The small molecule below binds the protein below.
Small molecule (SMILES): CC(=O)N[C@H]1[C@H](O[C@H]2[C@H](O)[C@@H](NC(C)=O)CO[C@@H]2CO)O[C@H](CO)[C@@H](O)[C@@H]1O

Sequence of chain 1.A:
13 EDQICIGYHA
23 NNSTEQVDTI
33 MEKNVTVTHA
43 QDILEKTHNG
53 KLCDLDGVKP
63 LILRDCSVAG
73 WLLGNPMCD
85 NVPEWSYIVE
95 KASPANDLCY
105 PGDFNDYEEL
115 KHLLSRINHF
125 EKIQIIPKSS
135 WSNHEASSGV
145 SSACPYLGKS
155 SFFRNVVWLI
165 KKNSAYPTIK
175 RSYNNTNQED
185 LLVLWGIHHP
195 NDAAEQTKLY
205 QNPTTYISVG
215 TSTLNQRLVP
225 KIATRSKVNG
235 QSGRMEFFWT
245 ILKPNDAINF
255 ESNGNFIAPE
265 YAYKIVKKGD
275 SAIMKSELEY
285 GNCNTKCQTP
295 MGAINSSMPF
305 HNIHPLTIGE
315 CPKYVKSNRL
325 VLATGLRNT

Sequence of chain 3.A:
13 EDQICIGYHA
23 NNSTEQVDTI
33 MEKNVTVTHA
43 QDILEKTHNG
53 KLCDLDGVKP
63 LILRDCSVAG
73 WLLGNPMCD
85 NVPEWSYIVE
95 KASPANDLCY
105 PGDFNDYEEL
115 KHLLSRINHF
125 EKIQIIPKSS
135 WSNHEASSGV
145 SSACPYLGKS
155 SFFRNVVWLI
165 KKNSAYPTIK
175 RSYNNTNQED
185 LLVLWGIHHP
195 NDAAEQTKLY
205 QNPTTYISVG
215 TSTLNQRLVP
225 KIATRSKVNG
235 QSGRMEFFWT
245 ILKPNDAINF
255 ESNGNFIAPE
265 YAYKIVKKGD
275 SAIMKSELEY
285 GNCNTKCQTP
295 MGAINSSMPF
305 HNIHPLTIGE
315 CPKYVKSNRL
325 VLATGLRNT

Binding-site contacts:
Ligand atom O7 contacts residue ASN178 of chain 3.A at 3.9 Å.
Ligand atom N2 contacts residue ASN178 of chain 3.A at 3.1 Å (h-bond).
Ligand atom C2 contacts residue ASN249 of chain 3.A at 3.5 Å.
Ligand atom C8 contacts residue ASP250 of chain 3.A at 3.9 Å.
Ligand atom C8 contacts residue ASN249 of chain 3.A at 3.8 Å.
Ligand atom C7 contacts residue ASN178 of chain 3.A at 3.7 Å.
Ligand atom O7 contacts residue ALA251 of chain 3.A at 4.2 Å.
Ligand atom C7 contacts residue ALA251 of chain 3.A at 4.0 Å (hydrophobic).
Ligand atom C7 contacts residue ASN249 of chain 3.A at 3.8 Å.
Ligand atom C3 contacts residue ASN249 of chain 3.A at 3.7 Å.
Ligand atom C1 contacts residue ASN249 of chain 3.A at 3.6 Å.
Ligand atom O5 contacts residue ASN178 of chain 3.A at 2.3 Å (h-bond).
Ligand atom C5 contacts residue ASN178 of chain 3.A at 3.6 Å.
Ligand atom O3 contacts residue ASN249 of chain 3.A at 4.5 Å.
Ligand atom C8 contacts residue SER230 of chain 1.A at 3.7 Å.
Ligand atom C8 contacts residue ALA251 of chain 3.A at 3.6 Å (hydrophobic).
Ligand atom O7 contacts residue ASN249 of chain 3.A at 3.4 Å (h-bond).
Ligand atom C2 contacts residue ASN178 of chain 3.A at 2.7 Å.
Ligand atom C4 contacts residue ASN178 of chain 3.A at 4.3 Å.
Ligand atom N2 contacts residue ASN249 of chain 3.A at 2.9 Å (h-bond).
Ligand atom C1 contacts residue ASN178 of chain 3.A at 1.4 Å.
Ligand atom C3 contacts residue ASN178 of chain 3.A at 3.9 Å.